Sequence of chain 36.B:
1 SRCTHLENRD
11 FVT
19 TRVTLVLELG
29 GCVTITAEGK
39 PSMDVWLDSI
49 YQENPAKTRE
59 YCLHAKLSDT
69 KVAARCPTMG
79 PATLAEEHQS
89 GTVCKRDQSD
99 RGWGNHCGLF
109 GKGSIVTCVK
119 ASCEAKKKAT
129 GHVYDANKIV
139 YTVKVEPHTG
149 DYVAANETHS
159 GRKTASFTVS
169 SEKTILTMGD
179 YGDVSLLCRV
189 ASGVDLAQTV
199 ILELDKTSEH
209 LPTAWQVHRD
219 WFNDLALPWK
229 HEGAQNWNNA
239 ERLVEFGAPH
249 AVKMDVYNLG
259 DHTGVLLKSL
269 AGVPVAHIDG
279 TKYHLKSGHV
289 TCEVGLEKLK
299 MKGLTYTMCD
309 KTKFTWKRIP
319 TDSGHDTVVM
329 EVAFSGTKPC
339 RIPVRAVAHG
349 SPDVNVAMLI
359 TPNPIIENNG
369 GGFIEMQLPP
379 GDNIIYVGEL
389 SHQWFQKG

Binding-site contacts:
Ligand atom C2 contacts residue ASN154 of chain 36.B at 2.4 Å.
Ligand atom C8 contacts residue GLU155 of chain 36.B at 3.8 Å.
Ligand atom C7 contacts residue GLU155 of chain 36.B at 4.1 Å.
Ligand atom C5 contacts residue ASN154 of chain 36.B at 3.7 Å.
Ligand atom C6 contacts residue HIS104 of chain 28.B at 3.7 Å.
Ligand atom C2 contacts residue HIS104 of chain 28.B at 4.4 Å.
Ligand atom C5 contacts residue HIS104 of chain 28.B at 3.3 Å.
Ligand atom O5 contacts residue ASN154 of chain 36.B at 2.4 Å (h-bond).
Ligand atom C1 contacts residue HIS104 of chain 28.B at 3.2 Å.
Ligand atom O6 contacts residue HIS104 of chain 28.B at 2.9 Å.
Ligand atom O7 contacts residue GLU155 of chain 36.B at 3.8 Å.
Ligand atom C8 contacts residue ASN154 of chain 36.B at 3.8 Å.
Ligand atom C1 contacts residue ASN154 of chain 36.B at 1.4 Å.
Ligand atom C7 contacts residue ASN154 of chain 36.B at 3.3 Å.
Ligand atom C3 contacts residue ASN154 of chain 36.B at 3.8 Å.
Ligand atom N2 contacts residue ASN154 of chain 36.B at 2.9 Å (h-bond).
Ligand atom O7 contacts residue HIS104 of chain 28.B at 4.2 Å.
Ligand atom C4 contacts residue ASN154 of chain 36.B at 4.2 Å.
Ligand atom O5 contacts residue HIS104 of chain 28.B at 3.2 Å (h-bond).
Ligand atom O7 contacts residue ASN154 of chain 36.B at 3.1 Å (h-bond).

The small molecule below binds the protein below.
Small molecule (SMILES): CC(=O)N[C@@H]1[C@@H](O)[C@H](O)[C@@H](CO)O[C@H]1O

Sequence of chain 28.B:
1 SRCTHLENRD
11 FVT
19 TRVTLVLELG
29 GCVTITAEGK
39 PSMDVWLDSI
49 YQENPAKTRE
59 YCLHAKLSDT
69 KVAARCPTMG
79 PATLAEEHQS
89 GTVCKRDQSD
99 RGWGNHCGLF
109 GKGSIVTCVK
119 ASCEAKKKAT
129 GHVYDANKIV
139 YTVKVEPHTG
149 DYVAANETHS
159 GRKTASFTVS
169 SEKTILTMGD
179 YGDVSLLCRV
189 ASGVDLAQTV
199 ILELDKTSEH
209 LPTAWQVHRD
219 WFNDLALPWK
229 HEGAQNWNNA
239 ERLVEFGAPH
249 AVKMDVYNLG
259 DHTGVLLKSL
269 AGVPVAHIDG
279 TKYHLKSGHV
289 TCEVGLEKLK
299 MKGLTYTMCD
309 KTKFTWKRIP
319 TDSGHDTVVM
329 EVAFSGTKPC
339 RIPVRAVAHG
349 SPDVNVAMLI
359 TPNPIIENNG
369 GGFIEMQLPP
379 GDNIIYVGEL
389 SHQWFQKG